The protein below binds the small molecule below.
Small molecule (SMILES): CC(=O)N[C@@H]1[C@@H](O)[C@H](O)[C@@H](CO)O[C@H]1O

Sequence of chain 1.D:
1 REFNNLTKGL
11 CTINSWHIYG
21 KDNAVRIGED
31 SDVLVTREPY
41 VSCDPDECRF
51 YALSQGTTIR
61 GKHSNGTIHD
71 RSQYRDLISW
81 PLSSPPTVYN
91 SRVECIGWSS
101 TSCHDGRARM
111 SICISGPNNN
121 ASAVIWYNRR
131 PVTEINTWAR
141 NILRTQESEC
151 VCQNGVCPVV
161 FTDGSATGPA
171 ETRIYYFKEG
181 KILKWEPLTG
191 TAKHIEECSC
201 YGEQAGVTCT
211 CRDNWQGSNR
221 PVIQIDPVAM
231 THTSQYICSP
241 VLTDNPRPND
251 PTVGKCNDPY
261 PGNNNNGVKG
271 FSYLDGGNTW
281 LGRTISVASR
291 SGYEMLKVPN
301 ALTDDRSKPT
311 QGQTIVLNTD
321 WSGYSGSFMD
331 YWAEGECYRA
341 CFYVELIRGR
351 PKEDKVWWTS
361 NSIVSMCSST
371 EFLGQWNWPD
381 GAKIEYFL

Binding-site contacts:
Ligand atom C7 contacts residue GLU2 of chain 1.D at 4.1 Å.
Ligand atom N2 contacts residue PHE3 of chain 1.D at 4.0 Å.
Ligand atom C2 contacts residue ASN154 of chain 1.D at 4.5 Å.
Ligand atom O7 contacts residue ASN5 of chain 1.D at 3.6 Å.
Ligand atom N2 contacts residue ASN5 of chain 1.D at 2.5 Å (h-bond).
Ligand atom C4 contacts residue ASN154 of chain 1.D at 4.5 Å.
Ligand atom O5 contacts residue ASN154 of chain 1.D at 4.3 Å.
Ligand atom C3 contacts residue ASN5 of chain 1.D at 3.5 Å.
Ligand atom C4 contacts residue ASN5 of chain 1.D at 4.0 Å.
Ligand atom C3 contacts residue ASN154 of chain 1.D at 3.9 Å.
Ligand atom C1 contacts residue ASN5 of chain 1.D at 1.5 Å.
Ligand atom C2 contacts residue ASN5 of chain 1.D at 2.2 Å.
Ligand atom O7 contacts residue GLU2 of chain 1.D at 3.5 Å.
Ligand atom O6 contacts residue ASN154 of chain 1.D at 4.1 Å.
Ligand atom O7 contacts residue PHE3 of chain 1.D at 3.5 Å (h-bond).
Ligand atom C6 contacts residue ASN154 of chain 1.D at 4.3 Å.
Ligand atom O6 contacts residue GLN153 of chain 1.D at 3.9 Å.
Ligand atom C5 contacts residue ASN154 of chain 1.D at 3.8 Å.
Ligand atom C5 contacts residue ASN5 of chain 1.D at 3.7 Å.
Ligand atom C8 contacts residue ASN5 of chain 1.D at 4.1 Å.
Ligand atom C7 contacts residue ASN5 of chain 1.D at 3.1 Å.
Ligand atom O6 contacts residue VAL228 of chain 1.D at 4.5 Å.
Ligand atom O5 contacts residue ASN5 of chain 1.D at 2.5 Å (h-bond).
Ligand atom C7 contacts residue PHE3 of chain 1.D at 4.2 Å (hydrophobic).
Ligand atom C1 contacts residue ASN154 of chain 1.D at 4.0 Å.